This small molecule binds to this protein.
Small molecule (SMILES): Oc1ccc(F)cc1O

Sequence of chain 1.F:
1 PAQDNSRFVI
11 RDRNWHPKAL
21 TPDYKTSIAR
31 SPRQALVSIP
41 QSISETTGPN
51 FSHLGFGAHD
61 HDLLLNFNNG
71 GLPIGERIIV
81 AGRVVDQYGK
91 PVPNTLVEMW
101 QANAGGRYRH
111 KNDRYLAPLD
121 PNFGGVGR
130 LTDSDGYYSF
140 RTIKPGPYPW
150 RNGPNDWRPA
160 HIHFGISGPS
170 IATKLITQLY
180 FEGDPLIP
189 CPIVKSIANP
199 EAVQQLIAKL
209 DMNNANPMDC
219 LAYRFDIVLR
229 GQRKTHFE

Sequence of chain 3.E:
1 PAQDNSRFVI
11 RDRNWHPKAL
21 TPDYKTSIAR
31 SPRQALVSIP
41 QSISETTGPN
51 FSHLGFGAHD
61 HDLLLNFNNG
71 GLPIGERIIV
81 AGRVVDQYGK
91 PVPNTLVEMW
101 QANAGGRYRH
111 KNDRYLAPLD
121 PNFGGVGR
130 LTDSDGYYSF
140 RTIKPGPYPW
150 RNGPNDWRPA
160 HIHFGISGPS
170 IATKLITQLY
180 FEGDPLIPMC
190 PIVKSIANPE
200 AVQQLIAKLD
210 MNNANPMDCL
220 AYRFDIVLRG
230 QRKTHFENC

Binding-site contacts:
Ligand atom F9 contacts residue PRO215 of chain 1.F at 4.5 Å.
Ligand atom O8 contacts residue PRO40 of chain 3.E at 3.6 Å.
Ligand atom C6 contacts residue ARG7 of chain 3.E at 3.5 Å.
Ligand atom C4 contacts residue PRO215 of chain 1.F at 3.9 Å (hydrophobic).
Ligand atom F9 contacts residue GLN41 of chain 3.E at 3.7 Å.
Ligand atom C4 contacts residue GLN41 of chain 3.E at 4.1 Å.
Ligand atom C3 contacts residue PRO215 of chain 1.F at 3.9 Å (hydrophobic).
Ligand atom C6 contacts residue ALA213 of chain 1.F at 4.4 Å (hydrophobic).
Ligand atom C6 contacts residue ASN214 of chain 1.F at 4.2 Å.
Ligand atom C3 contacts residue ILE10 of chain 3.E at 4.3 Å (hydrophobic).
Ligand atom C6 contacts residue GLU236 of chain 3.E at 3.6 Å.
Ligand atom F9 contacts residue ILE10 of chain 3.E at 3.5 Å.
Ligand atom C5 contacts residue ALA213 of chain 1.F at 4.1 Å (hydrophobic).
Ligand atom C4 contacts residue PHE8 of chain 3.E at 4.3 Å (hydrophobic).
Ligand atom C5 contacts residue ARG7 of chain 3.E at 3.8 Å.
Ligand atom C4 contacts residue ILE10 of chain 3.E at 4.4 Å (hydrophobic).
Ligand atom O8 contacts residue GLN41 of chain 3.E at 2.9 Å (h-bond).
Ligand atom C3 contacts residue ARG7 of chain 3.E at 4.0 Å.
Ligand atom C5 contacts residue ARG231 of chain 3.E at 3.4 Å.
Ligand atom C2 contacts residue GLN41 of chain 3.E at 4.0 Å.
Ligand atom C6 contacts residue ARG231 of chain 3.E at 3.7 Å.
Ligand atom C1 contacts residue GLU236 of chain 3.E at 3.6 Å.
Ligand atom C3 contacts residue GLN41 of chain 3.E at 3.7 Å.
Ligand atom F9 contacts residue PHE8 of chain 3.E at 3.2 Å.
Ligand atom O7 contacts residue ARG7 of chain 3.E at 3.5 Å (salt-bridge).
Ligand atom F9 contacts residue ARG7 of chain 3.E at 4.4 Å.
Ligand atom C2 contacts residue ARG7 of chain 3.E at 3.8 Å.
Ligand atom C1 contacts residue ARG7 of chain 3.E at 3.5 Å.
Ligand atom C2 contacts residue PRO215 of chain 1.F at 4.0 Å (hydrophobic).
Ligand atom C1 contacts residue PRO215 of chain 1.F at 3.7 Å (hydrophobic).
Ligand atom O7 contacts residue PRO215 of chain 1.F at 4.3 Å.
Ligand atom O7 contacts residue GLU236 of chain 3.E at 2.9 Å (salt-bridge).
Ligand atom C4 contacts residue ARG7 of chain 3.E at 4.0 Å.
Ligand atom C6 contacts residue PRO215 of chain 1.F at 3.5 Å (hydrophobic).
Ligand atom C5 contacts residue PRO215 of chain 1.F at 3.6 Å (hydrophobic).
Ligand atom O8 contacts residue ARG7 of chain 3.E at 4.5 Å.